Binding-site contacts:
Ligand atom N2 contacts residue ASN166 of chain 1.J at 2.9 Å (h-bond).
Ligand atom C8 contacts residue ASN166 of chain 1.J at 3.5 Å.
Ligand atom O6 contacts residue LYS543 of chain 1.L at 4.1 Å.
Ligand atom C3 contacts residue ASN166 of chain 1.J at 3.8 Å.
Ligand atom O5 contacts residue PHE165 of chain 1.J at 3.7 Å.
Ligand atom O5 contacts residue ASN166 of chain 1.J at 2.4 Å (h-bond).
Ligand atom C1 contacts residue ASN166 of chain 1.J at 1.4 Å.
Ligand atom C6 contacts residue PHE165 of chain 1.J at 3.6 Å (hydrophobic).
Ligand atom C2 contacts residue ASN166 of chain 1.J at 2.4 Å.
Ligand atom C5 contacts residue ASN166 of chain 1.J at 3.7 Å.
Ligand atom O7 contacts residue ASN166 of chain 1.J at 4.3 Å.
Ligand atom C4 contacts residue ASN166 of chain 1.J at 4.2 Å.
Ligand atom C7 contacts residue ASN166 of chain 1.J at 3.4 Å.
Ligand atom C1 contacts residue PHE165 of chain 1.J at 4.5 Å (hydrophobic).

Sequence of chain 1.J:
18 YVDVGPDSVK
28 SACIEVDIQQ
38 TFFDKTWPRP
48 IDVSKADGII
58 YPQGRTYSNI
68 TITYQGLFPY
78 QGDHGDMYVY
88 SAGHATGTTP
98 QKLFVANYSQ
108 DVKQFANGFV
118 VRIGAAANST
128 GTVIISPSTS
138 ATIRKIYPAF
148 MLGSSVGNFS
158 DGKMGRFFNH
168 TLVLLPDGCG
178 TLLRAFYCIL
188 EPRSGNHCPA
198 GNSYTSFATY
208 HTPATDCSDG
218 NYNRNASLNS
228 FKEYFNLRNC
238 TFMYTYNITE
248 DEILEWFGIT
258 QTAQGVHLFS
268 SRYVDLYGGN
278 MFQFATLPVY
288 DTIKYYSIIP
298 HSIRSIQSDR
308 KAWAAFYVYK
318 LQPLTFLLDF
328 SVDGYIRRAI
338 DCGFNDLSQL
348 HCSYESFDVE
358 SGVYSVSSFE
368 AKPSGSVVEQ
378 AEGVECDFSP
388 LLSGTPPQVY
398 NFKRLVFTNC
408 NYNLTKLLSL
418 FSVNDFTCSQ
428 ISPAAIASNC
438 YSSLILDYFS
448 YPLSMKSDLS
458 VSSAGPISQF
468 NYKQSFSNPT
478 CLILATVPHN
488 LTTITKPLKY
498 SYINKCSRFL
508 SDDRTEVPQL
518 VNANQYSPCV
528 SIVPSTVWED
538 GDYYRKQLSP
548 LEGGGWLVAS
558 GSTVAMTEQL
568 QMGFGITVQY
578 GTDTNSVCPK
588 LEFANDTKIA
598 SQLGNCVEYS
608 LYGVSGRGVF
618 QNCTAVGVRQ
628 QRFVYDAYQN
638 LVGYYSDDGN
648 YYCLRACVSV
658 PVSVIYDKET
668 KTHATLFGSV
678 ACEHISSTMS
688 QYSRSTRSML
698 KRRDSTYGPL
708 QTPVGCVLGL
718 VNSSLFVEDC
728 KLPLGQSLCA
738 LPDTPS

Sequence of chain 1.L:
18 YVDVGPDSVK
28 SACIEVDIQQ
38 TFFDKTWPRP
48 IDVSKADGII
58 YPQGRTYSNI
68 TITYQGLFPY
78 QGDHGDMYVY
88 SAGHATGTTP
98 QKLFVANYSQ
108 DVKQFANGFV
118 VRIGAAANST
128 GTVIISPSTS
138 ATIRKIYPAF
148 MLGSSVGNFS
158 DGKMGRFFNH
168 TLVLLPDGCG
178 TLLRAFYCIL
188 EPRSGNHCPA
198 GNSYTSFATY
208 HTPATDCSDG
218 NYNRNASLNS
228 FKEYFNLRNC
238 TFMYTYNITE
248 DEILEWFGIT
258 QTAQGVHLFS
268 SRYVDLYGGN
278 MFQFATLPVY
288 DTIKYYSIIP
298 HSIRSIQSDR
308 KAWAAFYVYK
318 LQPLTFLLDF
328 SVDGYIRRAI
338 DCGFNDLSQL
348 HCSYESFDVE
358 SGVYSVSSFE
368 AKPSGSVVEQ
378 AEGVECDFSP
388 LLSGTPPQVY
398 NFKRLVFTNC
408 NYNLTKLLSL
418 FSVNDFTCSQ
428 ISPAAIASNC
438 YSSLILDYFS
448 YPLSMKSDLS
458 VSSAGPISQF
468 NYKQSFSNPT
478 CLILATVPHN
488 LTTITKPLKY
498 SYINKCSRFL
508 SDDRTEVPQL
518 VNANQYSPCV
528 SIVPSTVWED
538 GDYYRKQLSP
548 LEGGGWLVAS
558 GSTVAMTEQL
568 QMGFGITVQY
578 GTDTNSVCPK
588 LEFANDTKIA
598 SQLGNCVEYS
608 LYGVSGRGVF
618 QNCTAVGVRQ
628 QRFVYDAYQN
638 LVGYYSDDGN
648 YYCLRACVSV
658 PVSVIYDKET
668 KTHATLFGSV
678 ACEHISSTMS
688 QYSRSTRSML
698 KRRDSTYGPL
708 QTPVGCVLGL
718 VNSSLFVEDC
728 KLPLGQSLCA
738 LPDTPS

A protein and the small-molecule ligand that binds it are described below.
Small molecule (SMILES): CC(=O)N[C@@H]1[C@@H](O)[C@H](O)[C@@H](CO)O[C@H]1O